Binding-site contacts:
Ligand atom C5 contacts residue ASN21 of chain 19.E at 3.3 Å.
Ligand atom O7 contacts residue ASN21 of chain 19.E at 4.0 Å.
Ligand atom O5 contacts residue ASN21 of chain 19.E at 2.5 Å (h-bond).
Ligand atom C3 contacts residue ASN21 of chain 19.E at 3.7 Å.
Ligand atom C6 contacts residue ASN21 of chain 19.E at 3.3 Å.
Ligand atom N2 contacts residue ASN21 of chain 19.E at 3.3 Å (h-bond).
Ligand atom O6 contacts residue ASN21 of chain 19.E at 4.3 Å.
Ligand atom C7 contacts residue ASN21 of chain 19.E at 4.0 Å.
Ligand atom C4 contacts residue ASN21 of chain 19.E at 3.8 Å.
Ligand atom C2 contacts residue ASN21 of chain 19.E at 2.5 Å.
Ligand atom C1 contacts residue ASN21 of chain 19.E at 1.4 Å.

Sequence of chain 19.E:
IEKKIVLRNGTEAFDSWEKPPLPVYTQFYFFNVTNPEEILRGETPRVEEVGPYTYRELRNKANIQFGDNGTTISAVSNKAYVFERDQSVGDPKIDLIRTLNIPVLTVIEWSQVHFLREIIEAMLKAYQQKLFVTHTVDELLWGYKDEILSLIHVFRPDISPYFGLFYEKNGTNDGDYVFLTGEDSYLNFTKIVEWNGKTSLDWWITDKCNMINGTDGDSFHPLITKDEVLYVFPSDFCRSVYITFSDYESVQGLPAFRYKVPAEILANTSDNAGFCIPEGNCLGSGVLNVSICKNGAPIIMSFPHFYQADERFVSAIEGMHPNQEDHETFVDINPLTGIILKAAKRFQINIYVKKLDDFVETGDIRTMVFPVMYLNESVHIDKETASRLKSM

The protein below binds the small molecule below.
Small molecule (SMILES): CC(=O)N[C@@H]1[C@@H](O)[C@H](O)[C@@H](CO)O[C@H]1O